Sequence of chain 1.B:
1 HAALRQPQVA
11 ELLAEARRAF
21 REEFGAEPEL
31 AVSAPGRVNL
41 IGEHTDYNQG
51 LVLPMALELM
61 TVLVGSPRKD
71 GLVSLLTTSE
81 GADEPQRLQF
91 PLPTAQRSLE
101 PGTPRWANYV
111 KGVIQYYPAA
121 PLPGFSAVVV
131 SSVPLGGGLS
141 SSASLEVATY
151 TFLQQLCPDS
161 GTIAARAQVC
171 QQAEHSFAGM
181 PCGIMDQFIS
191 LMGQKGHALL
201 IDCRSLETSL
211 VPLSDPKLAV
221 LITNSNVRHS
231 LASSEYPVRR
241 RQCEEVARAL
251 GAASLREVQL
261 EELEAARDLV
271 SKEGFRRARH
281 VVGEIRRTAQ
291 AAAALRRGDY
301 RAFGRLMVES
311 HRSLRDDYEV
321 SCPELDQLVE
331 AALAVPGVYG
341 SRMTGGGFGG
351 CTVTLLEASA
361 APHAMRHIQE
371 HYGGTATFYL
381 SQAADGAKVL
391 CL

Binding-site contacts:
Ligand atom N3 contacts residue PHE177 of chain 1.B at 3.9 Å.
Ligand atom C8 contacts residue ALA178 of chain 1.B at 3.9 Å (hydrophobic).
Ligand atom S1 contacts residue ALA178 of chain 1.B at 3.9 Å.
Ligand atom N3 contacts residue ALA178 of chain 1.B at 3.5 Å (h-bond).
Ligand atom S1 contacts residue ARG105 of chain 1.B at 4.0 Å.
Ligand atom C1 contacts residue PHE177 of chain 1.B at 3.6 Å (hydrophobic).
Ligand atom N3 contacts residue GLY179 of chain 1.B at 3.9 Å.
Ligand atom C1 contacts residue ALA178 of chain 1.B at 3.6 Å (hydrophobic).
Ligand atom N1 contacts residue ALA178 of chain 1.B at 4.3 Å.
Ligand atom O2 contacts residue TYR109 of chain 1.B at 3.8 Å.
Ligand atom O1 contacts residue ALA178 of chain 1.B at 2.9 Å (h-bond).
Ligand atom N1 contacts residue ARG105 of chain 1.B at 3.9 Å.
Ligand atom C2 contacts residue ARG105 of chain 1.B at 3.6 Å.
Ligand atom C7 contacts residue PRO101 of chain 1.B at 4.0 Å (hydrophobic).
Ligand atom C5 contacts residue ASN108 of chain 1.B at 3.3 Å.
Ligand atom C1 contacts residue ASN108 of chain 1.B at 3.3 Å.
Ligand atom S2 contacts residue PRO101 of chain 1.B at 4.1 Å.
Ligand atom O2 contacts residue HFK1 of chain 1.I at 3.2 Å (h-bond).
Ligand atom C3 contacts residue ARG105 of chain 1.B at 4.2 Å.
Ligand atom S1 contacts residue TYR109 of chain 1.B at 4.1 Å.
Ligand atom C6 contacts residue ASN108 of chain 1.B at 3.6 Å.
Ligand atom C7 contacts residue PHE177 of chain 1.B at 4.5 Å (hydrophobic).
Ligand atom C2 contacts residue ALA178 of chain 1.B at 4.0 Å (hydrophobic).
Ligand atom C8 contacts residue GLY179 of chain 1.B at 3.9 Å.
Ligand atom C4 contacts residue ARG105 of chain 1.B at 4.2 Å.
Ligand atom C7 contacts residue ASN108 of chain 1.B at 4.2 Å.
Ligand atom C8 contacts residue PHE177 of chain 1.B at 4.1 Å (hydrophobic).
Ligand atom C1 contacts residue ARG105 of chain 1.B at 3.3 Å.
Ligand atom N2 contacts residue ASN108 of chain 1.B at 4.5 Å.
Ligand atom C6 contacts residue PRO101 of chain 1.B at 4.1 Å (hydrophobic).
Ligand atom C5 contacts residue ARG105 of chain 1.B at 4.0 Å.
Ligand atom N2 contacts residue ARG105 of chain 1.B at 3.8 Å.
Ligand atom C1 contacts residue TYR109 of chain 1.B at 4.3 Å (hydrophobic).
Ligand atom O2 contacts residue ARG105 of chain 1.B at 3.3 Å.
Ligand atom C6 contacts residue PHE177 of chain 1.B at 3.5 Å (hydrophobic).
Ligand atom C5 contacts residue PHE177 of chain 1.B at 4.2 Å (hydrophobic).
Ligand atom O1 contacts residue TYR109 of chain 1.B at 3.5 Å (h-bond).

This protein binds this small molecule.
Small molecule (SMILES): CS(=O)(=O)c1nccn1Cc1cscn1